The small molecule below binds the protein below.
Small molecule (SMILES): Nc1ccnc(N)n1

Binding-site contacts:
Ligand atom C2 contacts residue PHE31 of chain 1.B at 3.9 Å (hydrophobic).
Ligand atom N7 contacts residue ILE5 of chain 1.B at 4.0 Å.
Ligand atom C4 contacts residue ILE94 of chain 1.B at 4.3 Å (hydrophobic).
Ligand atom C4 contacts residue PHE31 of chain 1.B at 3.6 Å (hydrophobic).
Ligand atom N7 contacts residue ALA6 of chain 1.B at 3.8 Å.
Ligand atom N8 contacts residue ILE94 of chain 1.B at 3.1 Å (h-bond).
Ligand atom N3 contacts residue ALA6 of chain 1.B at 3.5 Å.
Ligand atom N7 contacts residue THR113 of chain 1.B at 3.5 Å (h-bond).
Ligand atom N8 contacts residue TYR100 of chain 1.B at 3.4 Å (h-bond).
Ligand atom N7 contacts residue TRP30 of chain 1.B at 4.2 Å.
Ligand atom C4 contacts residue ALA6 of chain 1.B at 4.0 Å (hydrophobic).
Ligand atom C2 contacts residue ALA6 of chain 1.B at 3.9 Å (hydrophobic).
Ligand atom N7 contacts residue ASP27 of chain 1.B at 2.7 Å (salt-bridge).
Ligand atom C2 contacts residue ILE5 of chain 1.B at 4.3 Å (hydrophobic).
Ligand atom C2 contacts residue ALA7 of chain 1.B at 3.9 Å (hydrophobic).
Ligand atom C6 contacts residue 8DM1 of chain 1.G at 4.1 Å.
Ligand atom N1 contacts residue ASP27 of chain 1.B at 2.7 Å (salt-bridge).
Ligand atom C4 contacts residue ALA7 of chain 1.B at 4.3 Å (hydrophobic).
Ligand atom N3 contacts residue PHE31 of chain 1.B at 3.5 Å.
Ligand atom N3 contacts residue ALA7 of chain 1.B at 3.8 Å.
Ligand atom C5 contacts residue PHE31 of chain 1.B at 4.0 Å (hydrophobic).
Ligand atom N1 contacts residue PHE31 of chain 1.B at 4.2 Å.
Ligand atom C5 contacts residue 8DM1 of chain 1.G at 3.7 Å.
Ligand atom N7 contacts residue PHE31 of chain 1.B at 4.3 Å.
Ligand atom C4 contacts residue ILE5 of chain 1.B at 3.8 Å (hydrophobic).
Ligand atom N1 contacts residue LEU28 of chain 1.B at 4.4 Å.
Ligand atom C2 contacts residue ASP27 of chain 1.B at 3.5 Å.
Ligand atom C6 contacts residue ASP27 of chain 1.B at 3.6 Å.
Ligand atom C6 contacts residue ALA7 of chain 1.B at 4.3 Å (hydrophobic).
Ligand atom N7 contacts residue ALA7 of chain 1.B at 4.0 Å.
Ligand atom C4 contacts residue TYR100 of chain 1.B at 4.4 Å (hydrophobic).
Ligand atom C6 contacts residue PHE31 of chain 1.B at 4.3 Å (hydrophobic).
Ligand atom N8 contacts residue ALA6 of chain 1.B at 4.0 Å.
Ligand atom N8 contacts residue PHE31 of chain 1.B at 3.7 Å.
Ligand atom N8 contacts residue ILE5 of chain 1.B at 3.0 Å (h-bond).
Ligand atom N3 contacts residue ILE5 of chain 1.B at 3.7 Å.
Ligand atom C6 contacts residue LEU28 of chain 1.B at 4.1 Å (hydrophobic).
Ligand atom N1 contacts residue ALA7 of chain 1.B at 3.8 Å.

Sequence of chain 1.B:
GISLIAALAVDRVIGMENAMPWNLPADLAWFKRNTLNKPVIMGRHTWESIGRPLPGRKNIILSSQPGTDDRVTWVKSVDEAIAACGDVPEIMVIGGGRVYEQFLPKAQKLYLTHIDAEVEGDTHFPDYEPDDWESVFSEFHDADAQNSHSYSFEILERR